Binding-site contacts:
Ligand atom O5' contacts residue GLN137 of chain 1.B at 3.3 Å (h-bond).
Ligand atom N4 contacts residue DC3 of chain 1.F at 3.4 Å (h-bond).
Ligand atom N2 contacts residue DC3 of chain 1.F at 2.9 Å (h-bond).
Ligand atom C2 contacts residue DG4 of chain 1.F at 3.4 Å.
Ligand atom C4' contacts residue LEU156 of chain 1.B at 3.4 Å (hydrophobic).
Ligand atom OP2 contacts residue ARG385 of chain 1.B at 3.1 Å (salt-bridge).
Ligand atom O6 contacts residue DC3 of chain 1.F at 2.7 Å (h-bond).
Ligand atom OP3 contacts residue GLN137 of chain 1.B at 3.0 Å (h-bond).
Ligand atom P contacts residue MN1 of chain 1.H at 3.4 Å.
Ligand atom O5' contacts residue PHE138 of chain 1.B at 3.3 Å (h-bond).
Ligand atom OP1 contacts residue LEU427 of chain 1.B at 3.1 Å (h-bond).
Ligand atom OP2 contacts residue LYS127 of chain 1.B at 2.6 Å (salt-bridge).
Ligand atom N3 contacts residue DG4 of chain 1.F at 3.2 Å (h-bond).
Ligand atom OP1 contacts residue ASN378 of chain 1.B at 3.1 Å (h-bond).
Ligand atom N2 contacts residue DG4 of chain 1.F at 3.0 Å.
Ligand atom O2 contacts residue DG4 of chain 1.F at 2.9 Å (h-bond).
Ligand atom OP2 contacts residue LYS163 of chain 1.B at 3.0 Å (salt-bridge).
Ligand atom P contacts residue MN1 of chain 1.H at 3.4 Å.
Ligand atom OP2 contacts residue ARG380 of chain 1.B at 2.8 Å (salt-bridge).
Ligand atom OP2 contacts residue TYR152 of chain 1.B at 2.7 Å (h-bond).
Ligand atom O2 contacts residue ASN155 of chain 1.B at 3.1 Å (h-bond).
Ligand atom OP3 contacts residue LEU427 of chain 1.B at 3.4 Å (h-bond).
Ligand atom O4' contacts residue TYR123 of chain 1.B at 3.2 Å.
Ligand atom N3 contacts residue DA5 of chain 1.F at 3.0 Å (h-bond).
Ligand atom O4 contacts residue DG4 of chain 1.F at 3.0 Å (h-bond).
Ligand atom N1 contacts residue DC3 of chain 1.F at 2.8 Å (h-bond).
Ligand atom OP3 contacts residue LYS163 of chain 1.B at 3.2 Å (salt-bridge).
Ligand atom OP2 contacts residue PHE138 of chain 1.B at 2.9 Å (h-bond).
Ligand atom OP1 contacts residue MN1 of chain 1.H at 2.1 Å.
Ligand atom O3' contacts residue GLN159 of chain 1.B at 2.9 Å (h-bond).
Ligand atom OP1 contacts residue ARG140 of chain 1.B at 2.6 Å (salt-bridge).
Ligand atom C2' contacts residue ARG140 of chain 1.B at 3.4 Å.
Ligand atom OP2 contacts residue MET139 of chain 1.B at 3.4 Å.
Ligand atom OP1 contacts residue TYR123 of chain 1.B at 2.5 Å (h-bond).
Ligand atom OP2 contacts residue ARG140 of chain 1.B at 2.8 Å (salt-bridge).
Ligand atom O4 contacts residue DA5 of chain 1.F at 2.9 Å (h-bond).
Ligand atom OP3 contacts residue GLN159 of chain 1.B at 3.1 Å (h-bond).
Ligand atom OP3 contacts residue MN1 of chain 1.H at 2.1 Å.
Ligand atom OP1 contacts residue GLN159 of chain 1.B at 3.1 Å (h-bond).
Ligand atom C7 contacts residue TYR123 of chain 1.B at 3.4 Å (hydrophobic).

A protein and the small-molecule ligand that binds it are described below.
Small molecule (SMILES): Cc1cn([C@H]2C[C@H](O[P](=O)(O)OC[C@H]3O[C@@H](n4ccc(N)nc4=O)C[C@@H]3O[P](=O)(O)OC[C@H]3O[C@@H](n4cnc5c(=O)nc(N)[nH]c54)C[C@@H]3O[P](=O)(O)OC[C@H]3O[C@@H](n4cnc5c(N)ncnc54)C[C@@H]3O[P](=O)(O)OC[C@H]3O[C@@H](n4ccc(N)nc4=O)C[C@@H]3O)[C@@H](CO[P](=O)(O)O[C@H]3C[C@H](n4cc(C)c(=O)[nH]c4=O)O[C@@H]3COP(=O)(O)O)O2)c(=O)[nH]c1=O

Sequence of chain 1.B:
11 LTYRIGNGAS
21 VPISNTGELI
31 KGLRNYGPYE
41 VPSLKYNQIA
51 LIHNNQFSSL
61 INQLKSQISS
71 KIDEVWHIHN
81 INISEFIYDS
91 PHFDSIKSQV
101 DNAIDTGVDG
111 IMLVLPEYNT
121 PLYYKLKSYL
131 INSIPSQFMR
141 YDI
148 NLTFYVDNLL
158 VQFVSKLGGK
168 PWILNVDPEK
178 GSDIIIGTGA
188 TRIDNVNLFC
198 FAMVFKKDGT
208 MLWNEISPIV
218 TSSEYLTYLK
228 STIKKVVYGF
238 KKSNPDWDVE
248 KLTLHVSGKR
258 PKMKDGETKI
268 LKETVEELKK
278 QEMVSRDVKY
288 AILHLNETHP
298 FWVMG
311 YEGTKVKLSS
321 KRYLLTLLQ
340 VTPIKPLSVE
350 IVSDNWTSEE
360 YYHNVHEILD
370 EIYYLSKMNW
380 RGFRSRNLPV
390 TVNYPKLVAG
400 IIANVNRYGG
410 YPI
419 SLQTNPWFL